A small-molecule ligand and the protein it binds are described below.
Small molecule (SMILES): CC(=O)N[C@@H]1[C@@H](O)[C@H](O)[C@@H](CO)O[C@H]1O

Binding-site contacts:
Ligand atom C5 contacts residue ASN390 of chain 2.A at 3.7 Å.
Ligand atom O5 contacts residue GLN393 of chain 2.A at 3.0 Å (h-bond).
Ligand atom C2 contacts residue ASN390 of chain 2.A at 2.4 Å.
Ligand atom C4 contacts residue ASN390 of chain 2.A at 4.2 Å.
Ligand atom C1 contacts residue SER392 of chain 2.A at 4.4 Å.
Ligand atom C1 contacts residue GLN393 of chain 2.A at 3.9 Å.
Ligand atom O5 contacts residue ASN390 of chain 2.A at 2.4 Å (h-bond).
Ligand atom N2 contacts residue ASN390 of chain 2.A at 2.9 Å (h-bond).
Ligand atom C1 contacts residue ASN390 of chain 2.A at 1.5 Å.
Ligand atom C6 contacts residue GLN393 of chain 2.A at 3.9 Å.
Ligand atom O6 contacts residue GLN393 of chain 2.A at 3.0 Å (h-bond).
Ligand atom O7 contacts residue ASN390 of chain 2.A at 3.5 Å (h-bond).
Ligand atom C5 contacts residue GLN393 of chain 2.A at 4.0 Å.
Ligand atom C6 contacts residue PRO318 of chain 2.A at 3.6 Å (hydrophobic).
Ligand atom O6 contacts residue PRO318 of chain 2.A at 2.7 Å (h-bond).
Ligand atom C7 contacts residue ASN390 of chain 2.A at 3.6 Å.
Ligand atom C6 contacts residue ILE320 of chain 2.A at 4.5 Å (hydrophobic).
Ligand atom C3 contacts residue ASN390 of chain 2.A at 3.8 Å.
Ligand atom O5 contacts residue SER392 of chain 2.A at 4.5 Å.

Sequence of chain 2.A:
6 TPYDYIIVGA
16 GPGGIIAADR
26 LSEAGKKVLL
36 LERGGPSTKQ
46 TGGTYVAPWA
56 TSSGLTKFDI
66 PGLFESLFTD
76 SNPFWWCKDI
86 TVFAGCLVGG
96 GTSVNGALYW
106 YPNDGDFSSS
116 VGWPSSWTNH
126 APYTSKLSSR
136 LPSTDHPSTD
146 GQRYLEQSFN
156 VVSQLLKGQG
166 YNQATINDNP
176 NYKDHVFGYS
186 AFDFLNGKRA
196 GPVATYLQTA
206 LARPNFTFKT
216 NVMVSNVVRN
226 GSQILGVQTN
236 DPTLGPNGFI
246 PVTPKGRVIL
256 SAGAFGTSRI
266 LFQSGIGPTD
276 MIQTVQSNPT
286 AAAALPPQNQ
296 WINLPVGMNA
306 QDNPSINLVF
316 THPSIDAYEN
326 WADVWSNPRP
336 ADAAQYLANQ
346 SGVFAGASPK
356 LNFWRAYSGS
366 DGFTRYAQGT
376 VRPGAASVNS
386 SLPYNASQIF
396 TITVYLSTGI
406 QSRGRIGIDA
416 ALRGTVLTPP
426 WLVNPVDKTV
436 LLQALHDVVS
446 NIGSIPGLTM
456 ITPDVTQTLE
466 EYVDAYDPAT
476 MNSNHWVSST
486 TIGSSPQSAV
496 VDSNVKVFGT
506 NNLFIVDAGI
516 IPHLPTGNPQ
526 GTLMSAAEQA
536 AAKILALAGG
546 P